Binding-site contacts:
Ligand atom C9 contacts residue GLY114 of chain 1.M at 4.5 Å.
Ligand atom C3 contacts residue ASN134 of chain 1.K at 4.4 Å.
Ligand atom C11 contacts residue GLY136 of chain 1.K at 4.1 Å.
Ligand atom C11 contacts residue GLN137 of chain 1.K at 4.4 Å.
Ligand atom C16 contacts residue ILE111 of chain 1.M at 4.3 Å (hydrophobic).
Ligand atom C27 contacts residue ILE144 of chain 1.K at 3.8 Å (hydrophobic).
Ligand atom C25 contacts residue ILE144 of chain 1.K at 4.4 Å (hydrophobic).
Ligand atom C6 contacts residue GLY114 of chain 1.M at 3.5 Å.
Ligand atom C12 contacts residue GLY136 of chain 1.K at 3.6 Å.
Ligand atom C2 contacts residue ASN134 of chain 1.K at 3.4 Å.
Ligand atom C24 contacts residue GLY140 of chain 1.K at 4.1 Å.
Ligand atom C1 contacts residue GLN137 of chain 1.K at 3.8 Å.
Ligand atom C3 contacts residue SER117 of chain 1.M at 4.2 Å.
Ligand atom C24 contacts residue ILE143 of chain 1.K at 4.1 Å (hydrophobic).
Ligand atom C21 contacts residue GLY136 of chain 1.K at 3.7 Å.
Ligand atom C26 contacts residue ILE144 of chain 1.K at 4.2 Å (hydrophobic).
Ligand atom C24 contacts residue ILE144 of chain 1.K at 4.5 Å (hydrophobic).
Ligand atom C8 contacts residue GLY114 of chain 1.M at 4.5 Å.
Ligand atom C5 contacts residue GLY114 of chain 1.M at 4.1 Å.
Ligand atom C27 contacts residue ILE111 of chain 1.M at 3.9 Å (hydrophobic).
Ligand atom C26 contacts residue ILE143 of chain 1.K at 3.9 Å (hydrophobic).
Ligand atom C23 contacts residue GLY140 of chain 1.K at 3.7 Å.
Ligand atom C26 contacts residue LEU222 of chain 1.K at 4.0 Å (hydrophobic).
Ligand atom C2 contacts residue GLN137 of chain 1.K at 4.1 Å.
Ligand atom C21 contacts residue GLY140 of chain 1.K at 3.7 Å.
Ligand atom C12 contacts residue GLN137 of chain 1.K at 4.1 Å.
Ligand atom C7 contacts residue GLY114 of chain 1.M at 3.5 Å.
Ligand atom C3 contacts residue GLN137 of chain 1.K at 4.2 Å.
Ligand atom C1 contacts residue ASN134 of chain 1.K at 3.6 Å.

Sequence of chain 1.K:
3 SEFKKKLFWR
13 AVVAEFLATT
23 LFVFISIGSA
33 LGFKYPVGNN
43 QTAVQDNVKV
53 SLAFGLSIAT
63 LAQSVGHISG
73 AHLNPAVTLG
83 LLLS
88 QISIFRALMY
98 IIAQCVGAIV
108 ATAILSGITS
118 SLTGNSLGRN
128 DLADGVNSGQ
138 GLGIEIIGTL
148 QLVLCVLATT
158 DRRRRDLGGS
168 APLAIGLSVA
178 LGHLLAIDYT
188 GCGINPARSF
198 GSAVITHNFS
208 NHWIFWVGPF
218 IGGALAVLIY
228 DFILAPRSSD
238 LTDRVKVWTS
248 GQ

This protein binds this small molecule.
Small molecule (SMILES): CC(C)CCC[C@@H](C)[C@H]1CC[C@H]2[C@@H]3CC=C4C[C@@H](O)CC[C@]4(C)[C@H]3CC[C@]12C

Sequence of chain 1.M:
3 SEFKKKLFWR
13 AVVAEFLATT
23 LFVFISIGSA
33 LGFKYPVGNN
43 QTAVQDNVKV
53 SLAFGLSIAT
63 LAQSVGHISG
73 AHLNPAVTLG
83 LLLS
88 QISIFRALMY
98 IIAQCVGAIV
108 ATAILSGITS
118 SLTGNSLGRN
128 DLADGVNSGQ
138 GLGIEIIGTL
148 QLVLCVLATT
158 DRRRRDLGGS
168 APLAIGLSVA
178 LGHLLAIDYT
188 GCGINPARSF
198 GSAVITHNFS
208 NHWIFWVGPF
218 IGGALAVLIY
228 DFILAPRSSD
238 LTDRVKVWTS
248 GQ